Sequence of chain 1.B:
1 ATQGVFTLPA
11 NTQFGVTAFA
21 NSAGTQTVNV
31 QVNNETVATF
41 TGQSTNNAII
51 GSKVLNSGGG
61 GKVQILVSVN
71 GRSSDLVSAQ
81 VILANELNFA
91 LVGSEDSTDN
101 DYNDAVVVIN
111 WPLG

Binding-site contacts:
Ligand atom C1 contacts residue ALA23 of chain 1.B at 4.0 Å (hydrophobic).
Ligand atom N1 contacts residue GLY24 of chain 1.B at 4.4 Å.
Ligand atom C3 contacts residue SER97 of chain 1.B at 4.2 Å.
Ligand atom C1 contacts residue ASP96 of chain 1.B at 3.3 Å.
Ligand atom C5 contacts residue SER97 of chain 1.B at 4.2 Å.
Ligand atom O1 contacts residue SER22 of chain 1.B at 3.9 Å.
Ligand atom S2 contacts residue ASP96 of chain 1.B at 3.5 Å (salt-bridge).
Ligand atom O2 contacts residue ALA23 of chain 1.B at 4.2 Å.
Ligand atom C4 contacts residue SER97 of chain 1.B at 4.0 Å.
Ligand atom S1 contacts residue GLY24 of chain 1.B at 4.1 Å.
Ligand atom N1 contacts residue FUL1 of chain 1.K at 2.4 Å.
Ligand atom C5 contacts residue ARG72 of chain 1.B at 3.5 Å.
Ligand atom C5 contacts residue ASP96 of chain 1.B at 3.3 Å.
Ligand atom C1 contacts residue SER97 of chain 1.B at 4.3 Å.
Ligand atom C1 contacts residue GLY24 of chain 1.B at 4.3 Å.
Ligand atom C1 contacts residue FUL1 of chain 1.K at 1.5 Å.
Ligand atom S1 contacts residue FUL1 of chain 1.K at 3.9 Å.
Ligand atom S1 contacts residue ALA23 of chain 1.B at 4.2 Å.
Ligand atom C4 contacts residue ASP96 of chain 1.B at 4.4 Å.
Ligand atom O1 contacts residue ALA23 of chain 1.B at 3.6 Å.
Ligand atom N1 contacts residue SER22 of chain 1.B at 4.2 Å.
Ligand atom S2 contacts residue ARG72 of chain 1.B at 3.7 Å.
Ligand atom N1 contacts residue ALA23 of chain 1.B at 3.8 Å.
Ligand atom S2 contacts residue SER97 of chain 1.B at 4.3 Å.
Ligand atom O1 contacts residue GLY24 of chain 1.B at 2.9 Å (h-bond).
Ligand atom C1 contacts residue SER22 of chain 1.B at 3.2 Å.
Ligand atom C4 contacts residue ARG72 of chain 1.B at 4.4 Å.
Ligand atom O1 contacts residue FUL1 of chain 1.K at 4.3 Å.

This protein binds this small molecule.
Small molecule (SMILES): CNS(=O)(=O)c1cccs1